Sequence of chain 1.BA:
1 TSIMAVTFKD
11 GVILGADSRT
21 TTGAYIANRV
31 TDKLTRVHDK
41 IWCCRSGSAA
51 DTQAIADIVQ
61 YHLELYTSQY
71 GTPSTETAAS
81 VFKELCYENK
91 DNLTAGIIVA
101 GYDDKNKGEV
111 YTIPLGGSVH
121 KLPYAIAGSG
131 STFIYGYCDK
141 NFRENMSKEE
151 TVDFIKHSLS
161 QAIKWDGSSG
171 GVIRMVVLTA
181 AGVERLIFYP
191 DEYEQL

A protein and the small-molecule ligand that binds it are described below.
Small molecule (SMILES): CC(=O)N1CCC[C@H]1C(=O)N[C@@H](C)C(=O)N[C@@H](Cc1ccc(O)cc1)[C@@H](O)[C@H](C)CO

Binding-site contacts:
Ligand atom N contacts residue THR21 of chain 1.BA at 3.0 Å (h-bond).
Ligand atom CG contacts residue SER118 of chain 1.V at 3.8 Å.
Ligand atom O contacts residue THR21 of chain 1.BA at 3.2 Å (h-bond).
Ligand atom CE2 contacts residue THR20 of chain 1.BA at 3.5 Å.
Ligand atom CB contacts residue GLY47 of chain 1.BA at 3.5 Å.
Ligand atom CB contacts residue ARG45 of chain 1.BA at 3.9 Å.
Ligand atom OH contacts residue ARG45 of chain 1.BA at 3.5 Å (salt-bridge).
Ligand atom C1 contacts residue THR1 of chain 1.BA at 2.5 Å.
Ligand atom O contacts residue THR21 of chain 1.BA at 3.4 Å.
Ligand atom C3 contacts residue THR1 of chain 1.BA at 2.5 Å.
Ligand atom C2 contacts residue THR1 of chain 1.BA at 1.5 Å.
Ligand atom C contacts residue THR21 of chain 1.BA at 3.5 Å.
Ligand atom CE1 contacts residue ARG45 of chain 1.BA at 3.5 Å.
Ligand atom CB contacts residue THR1 of chain 1.BA at 2.7 Å.
Ligand atom C3 contacts residue ARG19 of chain 1.BA at 3.2 Å.
Ligand atom O contacts residue THR1 of chain 1.BA at 3.5 Å (h-bond).
Ligand atom N contacts residue THR22 of chain 1.BA at 3.7 Å.
Ligand atom N contacts residue THR1 of chain 1.BA at 3.7 Å.
Ligand atom CE2 contacts residue ALA49 of chain 1.BA at 3.8 Å (hydrophobic).
Ligand atom CG contacts residue THR22 of chain 1.BA at 3.7 Å.
Ligand atom O contacts residue GLY47 of chain 1.BA at 3.1 Å (h-bond).
Ligand atom CA contacts residue THR1 of chain 1.BA at 2.4 Å.
Ligand atom CD1 contacts residue ARG45 of chain 1.BA at 3.8 Å.
Ligand atom O contacts residue ALA49 of chain 1.BA at 3.3 Å (h-bond).
Ligand atom CZ contacts residue ALA49 of chain 1.BA at 3.8 Å (hydrophobic).
Ligand atom C contacts residue GLY47 of chain 1.BA at 3.5 Å.
Ligand atom C3 contacts residue SER168 of chain 1.BA at 3.2 Å.
Ligand atom CD contacts residue THR22 of chain 1.BA at 3.7 Å.
Ligand atom O contacts residue THR20 of chain 1.BA at 3.5 Å.
Ligand atom CA contacts residue THR22 of chain 1.BA at 3.7 Å.
Ligand atom O contacts residue THR1 of chain 1.BA at 2.2 Å (h-bond).
Ligand atom C3 contacts residue LYS33 of chain 1.BA at 3.6 Å.
Ligand atom O contacts residue SER46 of chain 1.BA at 3.7 Å.
Ligand atom CG contacts residue THR1 of chain 1.BA at 3.9 Å.
Ligand atom CA contacts residue THR21 of chain 1.BA at 3.2 Å.
Ligand atom N contacts residue GLY47 of chain 1.BA at 2.9 Å (h-bond).
Ligand atom CD2 contacts residue THR20 of chain 1.BA at 3.9 Å.
Ligand atom C contacts residue LYS33 of chain 1.BA at 3.8 Å.
Ligand atom CA contacts residue GLY47 of chain 1.BA at 3.2 Å.
Ligand atom C contacts residue THR1 of chain 1.BA at 1.4 Å.

Sequence of chain 1.V:
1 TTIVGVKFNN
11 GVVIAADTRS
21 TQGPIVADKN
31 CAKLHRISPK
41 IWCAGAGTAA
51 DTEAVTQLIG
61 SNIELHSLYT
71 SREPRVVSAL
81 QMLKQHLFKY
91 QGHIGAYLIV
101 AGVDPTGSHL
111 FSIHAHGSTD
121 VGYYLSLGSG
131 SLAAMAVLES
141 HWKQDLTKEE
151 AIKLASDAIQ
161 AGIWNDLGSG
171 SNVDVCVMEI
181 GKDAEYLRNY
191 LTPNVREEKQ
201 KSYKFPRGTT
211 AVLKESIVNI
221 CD